Sequence of chain 1.A:
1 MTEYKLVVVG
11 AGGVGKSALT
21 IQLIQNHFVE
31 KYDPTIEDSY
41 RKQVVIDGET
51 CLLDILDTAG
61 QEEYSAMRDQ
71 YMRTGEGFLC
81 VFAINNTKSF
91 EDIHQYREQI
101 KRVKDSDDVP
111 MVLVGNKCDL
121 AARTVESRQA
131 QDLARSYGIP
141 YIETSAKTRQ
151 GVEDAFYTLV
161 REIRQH

A protein and the small-molecule ligand that binds it are described below.
Small molecule (SMILES): Nc1nc2c(ncn2[C@@H]2O[C@H](CO[P](=O)(O)O[P](=O)(O)NP(=O)(O)O)[C@@H](O)[C@H]2O)c(=O)[nH]1

Binding-site contacts:
Ligand atom C8 contacts residue GLY15 of chain 1.A at 3.5 Å.
Ligand atom O6 contacts residue LYS117 of chain 1.A at 3.3 Å.
Ligand atom O2B contacts residue MG1 of chain 1.C at 2.0 Å.
Ligand atom N3B contacts residue MG1 of chain 1.C at 3.4 Å.
Ligand atom O2B contacts residue LYS16 of chain 1.A at 3.5 Å (salt-bridge).
Ligand atom O1A contacts residue ALA18 of chain 1.A at 2.9 Å (h-bond).
Ligand atom O1A contacts residue GLY15 of chain 1.A at 3.3 Å.
Ligand atom C6 contacts residue LYS117 of chain 1.A at 3.5 Å.
Ligand atom O6 contacts residue ASN116 of chain 1.A at 3.2 Å (h-bond).
Ligand atom PG contacts residue MG1 of chain 1.C at 3.2 Å.
Ligand atom O6 contacts residue ALA146 of chain 1.A at 2.8 Å (h-bond).
Ligand atom N3B contacts residue GLY13 of chain 1.A at 3.1 Å (h-bond).
Ligand atom O3G contacts residue GLY12 of chain 1.A at 3.4 Å.
Ligand atom N2 contacts residue ASP119 of chain 1.A at 2.9 Å (salt-bridge).
Ligand atom O1B contacts residue LYS16 of chain 1.A at 2.8 Å (salt-bridge).
Ligand atom N7 contacts residue ALA18 of chain 1.A at 3.5 Å.
Ligand atom O1B contacts residue GLY15 of chain 1.A at 3.1 Å (h-bond).
Ligand atom PB contacts residue MG1 of chain 1.C at 3.2 Å.
Ligand atom O2B contacts residue SER17 of chain 1.A at 2.9 Å (h-bond).
Ligand atom O2' contacts residue VAL29 of chain 1.A at 2.6 Å (h-bond).
Ligand atom N7 contacts residue ALA146 of chain 1.A at 3.5 Å.
Ligand atom C2' contacts residue VAL29 of chain 1.A at 3.4 Å (hydrophobic).
Ligand atom N1 contacts residue ASP119 of chain 1.A at 2.8 Å (salt-bridge).
Ligand atom O1B contacts residue GLY13 of chain 1.A at 3.5 Å (h-bond).
Ligand atom O3G contacts residue GLY60 of chain 1.A at 2.9 Å (h-bond).
Ligand atom O2G contacts residue MG1 of chain 1.C at 2.0 Å.
Ligand atom O2' contacts residue GLU30 of chain 1.A at 3.2 Å (salt-bridge).
Ligand atom O2G contacts residue THR35 of chain 1.A at 2.8 Å (h-bond).
Ligand atom O2' contacts residue PHE28 of chain 1.A at 3.1 Å.
Ligand atom C8 contacts residue ALA18 of chain 1.A at 3.4 Å (hydrophobic).
Ligand atom O3G contacts residue LYS16 of chain 1.A at 2.6 Å (salt-bridge).
Ligand atom N7 contacts residue ASN116 of chain 1.A at 3.1 Å (h-bond).
Ligand atom O3A contacts residue GLY15 of chain 1.A at 3.2 Å (h-bond).
Ligand atom O1A contacts residue SER17 of chain 1.A at 3.4 Å (h-bond).
Ligand atom O6 contacts residue SER145 of chain 1.A at 3.3 Å.
Ligand atom O1G contacts residue PRO34 of chain 1.A at 3.4 Å.
Ligand atom O3' contacts residue GLU30 of chain 1.A at 2.9 Å (salt-bridge).
Ligand atom O4' contacts residue LYS117 of chain 1.A at 3.1 Å (salt-bridge).
Ligand atom O1B contacts residue VAL14 of chain 1.A at 3.3 Å (h-bond).
Ligand atom O6 contacts residue ASP119 of chain 1.A at 3.5 Å (salt-bridge).